Sequence of chain 1.A:
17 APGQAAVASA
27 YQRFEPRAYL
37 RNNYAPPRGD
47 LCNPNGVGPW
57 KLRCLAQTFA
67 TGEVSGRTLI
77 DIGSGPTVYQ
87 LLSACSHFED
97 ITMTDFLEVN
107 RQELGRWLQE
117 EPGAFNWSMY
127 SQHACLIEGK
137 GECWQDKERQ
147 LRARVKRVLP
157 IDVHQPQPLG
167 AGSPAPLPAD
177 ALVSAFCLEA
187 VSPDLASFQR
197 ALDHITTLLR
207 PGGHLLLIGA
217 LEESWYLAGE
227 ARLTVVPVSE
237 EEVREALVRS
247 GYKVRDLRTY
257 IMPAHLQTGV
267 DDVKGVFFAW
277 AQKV

The small molecule below binds the protein below.
Small molecule (SMILES): O=S(=O)(c1ccc2c(c1)CN[C@@H](CF)C2)N1CCSCC1

Binding-site contacts:
Ligand atom C11 contacts residue TYR222 of chain 1.A at 3.6 Å (hydrophobic).
Ligand atom O1 contacts residue VAL53 of chain 1.A at 3.4 Å.
Ligand atom C11 contacts residue GLU219 of chain 1.A at 3.8 Å.
Ligand atom O2 contacts residue VAL272 of chain 1.A at 3.2 Å.
Ligand atom C5 contacts residue TYR35 of chain 1.A at 3.5 Å (hydrophobic).
Ligand atom O1 contacts residue ARG44 of chain 1.A at 3.2 Å.
Ligand atom C6 contacts residue TYR40 of chain 1.A at 3.3 Å (hydrophobic).
Ligand atom N1 contacts residue VAL53 of chain 1.A at 3.5 Å.
Ligand atom C3 contacts residue PHE182 of chain 1.A at 3.8 Å (hydrophobic).
Ligand atom C1 contacts residue ASP267 of chain 1.A at 3.5 Å.
Ligand atom C14 contacts residue TYR40 of chain 1.A at 3.8 Å (hydrophobic).
Ligand atom C4 contacts residue TYR35 of chain 1.A at 3.1 Å (hydrophobic).
Ligand atom O2 contacts residue MET258 of chain 1.A at 3.6 Å.
Ligand atom C6 contacts residue PHE182 of chain 1.A at 3.3 Å (hydrophobic).
Ligand atom F1 contacts residue ALA186 of chain 1.A at 3.7 Å.
Ligand atom O2 contacts residue VAL53 of chain 1.A at 3.1 Å.
Ligand atom N2 contacts residue GLU219 of chain 1.A at 2.8 Å (salt-bridge).
Ligand atom S2 contacts residue GLY54 of chain 1.A at 3.8 Å.
Ligand atom F1 contacts residue TYR222 of chain 1.A at 3.4 Å.
Ligand atom N2 contacts residue ASP267 of chain 1.A at 3.6 Å (salt-bridge).
Ligand atom C10 contacts residue PHE182 of chain 1.A at 3.8 Å (hydrophobic).
Ligand atom C15 contacts residue ASN39 of chain 1.A at 3.6 Å.
Ligand atom C10 contacts residue ASN39 of chain 1.A at 3.9 Å.
Ligand atom C9 contacts residue PHE182 of chain 1.A at 3.8 Å (hydrophobic).
Ligand atom C15 contacts residue ARG44 of chain 1.A at 3.5 Å.
Ligand atom C1 contacts residue GLU219 of chain 1.A at 3.3 Å.
Ligand atom C8 contacts residue PHE182 of chain 1.A at 3.8 Å (hydrophobic).
Ligand atom F1 contacts residue GLU219 of chain 1.A at 2.9 Å.
Ligand atom C14 contacts residue ASN39 of chain 1.A at 3.3 Å.
Ligand atom C11 contacts residue SAM1 of chain 1.C at 3.3 Å.
Ligand atom C9 contacts residue ASN39 of chain 1.A at 3.8 Å.
Ligand atom C10 contacts residue TYR35 of chain 1.A at 3.8 Å (hydrophobic).
Ligand atom S1 contacts residue VAL53 of chain 1.A at 3.8 Å.
Ligand atom S2 contacts residue TYR40 of chain 1.A at 3.6 Å.
Ligand atom C5 contacts residue TYR40 of chain 1.A at 3.3 Å (hydrophobic).
Ligand atom O1 contacts residue MET258 of chain 1.A at 3.6 Å.
Ligand atom C13 contacts residue LYS57 of chain 1.A at 3.6 Å.
Ligand atom C5 contacts residue PHE182 of chain 1.A at 3.4 Å (hydrophobic).
Ligand atom C3 contacts residue GLU219 of chain 1.A at 3.8 Å.
Ligand atom C7 contacts residue PHE182 of chain 1.A at 3.5 Å (hydrophobic).